Sequence of chain 1.G:
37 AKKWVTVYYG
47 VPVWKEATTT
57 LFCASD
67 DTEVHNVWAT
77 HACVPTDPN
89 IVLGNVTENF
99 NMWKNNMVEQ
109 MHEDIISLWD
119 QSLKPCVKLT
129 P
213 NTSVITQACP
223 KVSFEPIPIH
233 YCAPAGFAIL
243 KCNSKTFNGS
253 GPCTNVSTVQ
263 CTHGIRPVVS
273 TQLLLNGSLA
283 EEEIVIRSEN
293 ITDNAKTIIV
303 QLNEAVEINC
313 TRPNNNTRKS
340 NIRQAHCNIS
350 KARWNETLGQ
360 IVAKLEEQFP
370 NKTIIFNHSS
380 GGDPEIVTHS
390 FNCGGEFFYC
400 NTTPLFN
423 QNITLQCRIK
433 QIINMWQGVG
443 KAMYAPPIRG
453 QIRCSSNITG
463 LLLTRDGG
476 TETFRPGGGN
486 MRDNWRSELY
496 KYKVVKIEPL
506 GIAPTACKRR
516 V

Binding-site contacts:
Ligand atom C3 contacts residue ASN311 of chain 1.G at 3.6 Å.
Ligand atom C1 contacts residue ARG455 of chain 1.G at 4.2 Å.
Ligand atom C8 contacts residue ASN311 of chain 1.G at 4.3 Å.
Ligand atom C5 contacts residue ASN311 of chain 1.G at 3.6 Å.
Ligand atom O7 contacts residue ASN311 of chain 1.G at 2.9 Å (h-bond).
Ligand atom O7 contacts residue NAG1 of chain 1.MA at 4.4 Å.
Ligand atom C8 contacts residue ASN347 of chain 1.G at 3.2 Å.
Ligand atom C7 contacts residue ASN311 of chain 1.G at 3.1 Å.
Ligand atom O7 contacts residue ASN424 of chain 1.G at 3.6 Å (h-bond).
Ligand atom C7 contacts residue ASN424 of chain 1.G at 3.8 Å.
Ligand atom O4 contacts residue GLU309 of chain 1.G at 4.3 Å.
Ligand atom C7 contacts residue ASN347 of chain 1.G at 3.9 Å.
Ligand atom C6 contacts residue ARG455 of chain 1.G at 4.1 Å.
Ligand atom C8 contacts residue GLU309 of chain 1.G at 4.0 Å.
Ligand atom O5 contacts residue ARG455 of chain 1.G at 3.2 Å (salt-bridge).
Ligand atom C8 contacts residue ILE348 of chain 1.G at 3.7 Å (hydrophobic).
Ligand atom O5 contacts residue ASN311 of chain 1.G at 2.4 Å (h-bond).
Ligand atom O7 contacts residue NAG1 of chain 1.QA at 3.6 Å.
Ligand atom C8 contacts residue ASN424 of chain 1.G at 3.3 Å.
Ligand atom C5 contacts residue ARG455 of chain 1.G at 4.2 Å.
Ligand atom C1 contacts residue ASN311 of chain 1.G at 1.4 Å.
Ligand atom C4 contacts residue ASN311 of chain 1.G at 4.1 Å.
Ligand atom C8 contacts residue SER349 of chain 1.G at 3.3 Å.
Ligand atom O7 contacts residue ASN347 of chain 1.G at 4.0 Å.
Ligand atom N2 contacts residue ASN311 of chain 1.G at 2.8 Å (h-bond).
Ligand atom O3 contacts residue GLU309 of chain 1.G at 4.2 Å.
Ligand atom C2 contacts residue ASN311 of chain 1.G at 2.3 Å.
Ligand atom C3 contacts residue GLU309 of chain 1.G at 3.8 Å.

This protein binds this small molecule.
Small molecule (SMILES): CC(=O)N[C@@H]1[C@@H](O)[C@H](O)[C@@H](CO)O[C@H]1O